Sequence of chain 1.B:
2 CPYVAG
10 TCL

Binding-site contacts:
Ligand atom C2 contacts residue TYR120 of chain 1.A at 3.4 Å (hydrophobic).
Ligand atom C contacts residue SER165 of chain 1.A at 4.0 Å.
Ligand atom N1 contacts residue CYS2 of chain 1.B at 3.4 Å (h-bond).
Ligand atom C contacts residue PRO3 of chain 1.B at 4.0 Å (hydrophobic).
Ligand atom C4 contacts residue TYR120 of chain 1.A at 4.1 Å (hydrophobic).
Ligand atom C contacts residue TYR120 of chain 1.A at 3.6 Å (hydrophobic).
Ligand atom N contacts residue TYR120 of chain 1.A at 3.5 Å.
Ligand atom N contacts residue CYS2 of chain 1.B at 3.4 Å.
Ligand atom C1 contacts residue CYS11 of chain 1.B at 2.8 Å (hydrophobic).
Ligand atom N contacts residue PRO3 of chain 1.B at 3.6 Å.
Ligand atom N1 contacts residue CY314 of chain 1.B at 3.4 Å (h-bond).
Ligand atom N2 contacts residue CY314 of chain 1.B at 3.5 Å.
Ligand atom C5 contacts residue TYR120 of chain 1.A at 3.3 Å (hydrophobic).
Ligand atom C4 contacts residue CY314 of chain 1.B at 1.9 Å.
Ligand atom C2 contacts residue CYS2 of chain 1.B at 2.7 Å (hydrophobic).
Ligand atom C3 contacts residue TYR120 of chain 1.A at 3.6 Å (hydrophobic).
Ligand atom C1 contacts residue CYS2 of chain 1.B at 4.5 Å (hydrophobic).
Ligand atom N1 contacts residue TYR120 of chain 1.A at 3.4 Å.
Ligand atom N contacts residue CYS11 of chain 1.B at 3.4 Å (h-bond).
Ligand atom C5 contacts residue CYS2 of chain 1.B at 1.8 Å (hydrophobic).
Ligand atom N2 contacts residue TYR120 of chain 1.A at 3.5 Å.
Ligand atom N2 contacts residue CYS11 of chain 1.B at 3.6 Å.
Ligand atom C1 contacts residue PRO3 of chain 1.B at 4.4 Å (hydrophobic).
Ligand atom C1 contacts residue TYR120 of chain 1.A at 3.4 Å (hydrophobic).
Ligand atom C contacts residue CYS11 of chain 1.B at 1.9 Å (hydrophobic).
Ligand atom C3 contacts residue CY314 of chain 1.B at 2.7 Å.
Ligand atom C contacts residue THR10 of chain 1.B at 3.8 Å.

This small molecule binds to this protein.
Small molecule (SMILES): ClCc1nc(CCl)nc(CCl)n1

Sequence of chain 1.A:
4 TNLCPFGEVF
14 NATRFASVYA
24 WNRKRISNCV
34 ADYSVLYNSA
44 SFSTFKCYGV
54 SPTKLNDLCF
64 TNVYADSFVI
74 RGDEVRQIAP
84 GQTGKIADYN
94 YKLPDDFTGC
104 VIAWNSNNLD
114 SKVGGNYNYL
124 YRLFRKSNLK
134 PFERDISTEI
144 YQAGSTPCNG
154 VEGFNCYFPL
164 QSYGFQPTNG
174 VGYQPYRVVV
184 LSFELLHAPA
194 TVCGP